Binding-site contacts:
Ligand atom C31 contacts residue THR81 of chain 1.B at 3.8 Å.
Ligand atom C2 contacts residue THR81 of chain 1.B at 3.2 Å.
Ligand atom C28 contacts residue THR81 of chain 1.B at 3.3 Å.
Ligand atom C24 contacts residue GLY79 of chain 1.B at 3.7 Å.
Ligand atom C23 contacts residue LEU80 of chain 1.B at 3.4 Å (hydrophobic).
Ligand atom N4 contacts residue THR81 of chain 1.B at 3.7 Å.
Ligand atom C2 contacts residue GLU87 of chain 1.B at 3.1 Å.
Ligand atom O7 contacts residue LEU80 of chain 1.B at 3.4 Å.
Ligand atom N39 contacts residue THR81 of chain 1.B at 2.7 Å (h-bond).
Ligand atom C24 contacts residue VAL71 of chain 1.B at 3.6 Å (hydrophobic).
Ligand atom O20 contacts residue LYS70 of chain 1.B at 3.6 Å.
Ligand atom C3 contacts residue GLN92 of chain 1.B at 3.8 Å.
Ligand atom O20 contacts residue THR81 of chain 1.B at 3.5 Å.
Ligand atom N39 contacts residue ASP82 of chain 1.B at 2.7 Å (salt-bridge).
Ligand atom C11 contacts residue TRP96 of chain 1.B at 3.6 Å (hydrophobic).
Ligand atom C38 contacts residue ASP82 of chain 1.B at 3.5 Å.
Ligand atom N39 contacts residue GLU87 of chain 1.B at 2.7 Å (salt-bridge).
Ligand atom C2 contacts residue GLN92 of chain 1.B at 3.5 Å.
Ligand atom C11 contacts residue TYR97 of chain 1.B at 3.2 Å (hydrophobic).
Ligand atom F25 contacts residue VAL71 of chain 1.B at 3.3 Å.
Ligand atom C3 contacts residue THR81 of chain 1.B at 3.2 Å.
Ligand atom C1 contacts residue THR81 of chain 1.B at 3.3 Å.
Ligand atom C38 contacts residue GLU87 of chain 1.B at 3.5 Å.
Ligand atom C1 contacts residue TRP83 of chain 1.B at 3.2 Å (hydrophobic).
Ligand atom C23 contacts residue LYS70 of chain 1.B at 3.8 Å.
Ligand atom C18 contacts residue GLY79 of chain 1.B at 3.6 Å.
Ligand atom C22 contacts residue GLY79 of chain 1.B at 3.8 Å.
Ligand atom C24 contacts residue LEU65 of chain 1.B at 3.5 Å (hydrophobic).
Ligand atom O7 contacts residue THR81 of chain 1.B at 2.7 Å (h-bond).
Ligand atom C5 contacts residue TRP96 of chain 1.B at 3.4 Å (hydrophobic).
Ligand atom C22 contacts residue LEU80 of chain 1.B at 3.4 Å (hydrophobic).
Ligand atom F25 contacts residue LEU65 of chain 1.B at 2.9 Å.
Ligand atom N4 contacts residue TRP96 of chain 1.B at 3.8 Å.
Ligand atom C38 contacts residue THR81 of chain 1.B at 3.4 Å.
Ligand atom C17 contacts residue GLY79 of chain 1.B at 3.7 Å.
Ligand atom C32 contacts residue ASP82 of chain 1.B at 3.5 Å.
Ligand atom C1 contacts residue GLU87 of chain 1.B at 3.3 Å.
Ligand atom F25 contacts residue LYS72 of chain 1.B at 3.5 Å.
Ligand atom C23 contacts residue GLY79 of chain 1.B at 3.7 Å.
Ligand atom C23 contacts residue VAL71 of chain 1.B at 3.2 Å (hydrophobic).

A protein and the small-molecule ligand that binds it are described below.
Small molecule (SMILES): C[C@@H]1CN(CC(=O)N2CC(C)(C)c3ncc([C@@H](O)c4ccc(F)cc4)cc32)[C@@H](CN2[C@H](C)COC[C@H]2C)CN1

Sequence of chain 1.B:
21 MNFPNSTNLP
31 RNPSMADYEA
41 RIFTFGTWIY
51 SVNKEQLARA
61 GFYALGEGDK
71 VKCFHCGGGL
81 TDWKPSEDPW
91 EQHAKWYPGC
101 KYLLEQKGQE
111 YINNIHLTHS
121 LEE